Sequence of chain 1.C:
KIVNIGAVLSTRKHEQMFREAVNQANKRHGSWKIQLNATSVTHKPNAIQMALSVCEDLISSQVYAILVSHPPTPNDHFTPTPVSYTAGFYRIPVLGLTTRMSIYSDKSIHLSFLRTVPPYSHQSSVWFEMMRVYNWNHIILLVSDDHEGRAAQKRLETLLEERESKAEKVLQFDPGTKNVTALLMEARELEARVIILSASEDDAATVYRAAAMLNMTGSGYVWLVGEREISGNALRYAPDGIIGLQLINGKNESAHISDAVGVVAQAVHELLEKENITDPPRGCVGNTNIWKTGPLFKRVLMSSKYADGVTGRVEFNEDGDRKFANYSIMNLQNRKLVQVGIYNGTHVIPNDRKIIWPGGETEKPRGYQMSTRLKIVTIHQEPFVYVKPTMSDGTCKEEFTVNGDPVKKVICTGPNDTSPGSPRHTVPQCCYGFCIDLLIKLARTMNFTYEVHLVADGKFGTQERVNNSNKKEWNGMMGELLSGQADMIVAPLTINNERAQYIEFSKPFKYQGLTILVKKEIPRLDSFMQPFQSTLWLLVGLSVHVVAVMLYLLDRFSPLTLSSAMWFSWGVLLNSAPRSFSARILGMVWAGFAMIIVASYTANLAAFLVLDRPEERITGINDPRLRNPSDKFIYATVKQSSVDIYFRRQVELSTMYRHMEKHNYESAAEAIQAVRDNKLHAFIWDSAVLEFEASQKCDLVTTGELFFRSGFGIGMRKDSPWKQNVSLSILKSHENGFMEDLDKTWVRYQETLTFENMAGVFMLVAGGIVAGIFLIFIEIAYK

This protein binds this small molecule.
Small molecule (SMILES): CC(=O)N[C@@H]1[C@@H](O)[C@H](O)[C@@H](CO)O[C@H]1O

Binding-site contacts:
Ligand atom C8 contacts residue ALA62 of chain 1.C at 4.0 Å (hydrophobic).
Ligand atom C7 contacts residue ALA62 of chain 1.C at 4.5 Å (hydrophobic).
Ligand atom N2 contacts residue ALA62 of chain 1.C at 3.9 Å.
Ligand atom C7 contacts residue ASN61 of chain 1.C at 3.2 Å.
Ligand atom C2 contacts residue ASN61 of chain 1.C at 2.6 Å.
Ligand atom C8 contacts residue ASN61 of chain 1.C at 3.7 Å.
Ligand atom O5 contacts residue ASN28 of chain 1.C at 4.4 Å.
Ligand atom C5 contacts residue ASN61 of chain 1.C at 3.7 Å.
Ligand atom O5 contacts residue ASN61 of chain 1.C at 2.3 Å (h-bond).
Ligand atom C1 contacts residue ASN61 of chain 1.C at 1.5 Å.
Ligand atom O7 contacts residue ASN61 of chain 1.C at 3.9 Å.
Ligand atom C1 contacts residue ASN28 of chain 1.C at 4.2 Å.
Ligand atom N2 contacts residue ASN61 of chain 1.C at 2.6 Å (h-bond).
Ligand atom C4 contacts residue ASN61 of chain 1.C at 4.3 Å.
Ligand atom C3 contacts residue ASN61 of chain 1.C at 3.9 Å.